Binding-site contacts:
Ligand atom C4 contacts residue ASN634 of chain 1.C at 4.3 Å.
Ligand atom N2 contacts residue ASN634 of chain 1.C at 2.9 Å (h-bond).
Ligand atom C3 contacts residue ASN634 of chain 1.C at 3.9 Å.
Ligand atom C2 contacts residue ASN634 of chain 1.C at 2.6 Å.
Ligand atom C1 contacts residue ASN634 of chain 1.C at 1.5 Å.
Ligand atom C8 contacts residue ASN634 of chain 1.C at 3.8 Å.
Ligand atom O7 contacts residue ASN634 of chain 1.C at 3.3 Å (h-bond).
Ligand atom C7 contacts residue ASN634 of chain 1.C at 3.1 Å.
Ligand atom C5 contacts residue ASN634 of chain 1.C at 3.7 Å.
Ligand atom O5 contacts residue ASN634 of chain 1.C at 2.4 Å (h-bond).

Sequence of chain 1.C:
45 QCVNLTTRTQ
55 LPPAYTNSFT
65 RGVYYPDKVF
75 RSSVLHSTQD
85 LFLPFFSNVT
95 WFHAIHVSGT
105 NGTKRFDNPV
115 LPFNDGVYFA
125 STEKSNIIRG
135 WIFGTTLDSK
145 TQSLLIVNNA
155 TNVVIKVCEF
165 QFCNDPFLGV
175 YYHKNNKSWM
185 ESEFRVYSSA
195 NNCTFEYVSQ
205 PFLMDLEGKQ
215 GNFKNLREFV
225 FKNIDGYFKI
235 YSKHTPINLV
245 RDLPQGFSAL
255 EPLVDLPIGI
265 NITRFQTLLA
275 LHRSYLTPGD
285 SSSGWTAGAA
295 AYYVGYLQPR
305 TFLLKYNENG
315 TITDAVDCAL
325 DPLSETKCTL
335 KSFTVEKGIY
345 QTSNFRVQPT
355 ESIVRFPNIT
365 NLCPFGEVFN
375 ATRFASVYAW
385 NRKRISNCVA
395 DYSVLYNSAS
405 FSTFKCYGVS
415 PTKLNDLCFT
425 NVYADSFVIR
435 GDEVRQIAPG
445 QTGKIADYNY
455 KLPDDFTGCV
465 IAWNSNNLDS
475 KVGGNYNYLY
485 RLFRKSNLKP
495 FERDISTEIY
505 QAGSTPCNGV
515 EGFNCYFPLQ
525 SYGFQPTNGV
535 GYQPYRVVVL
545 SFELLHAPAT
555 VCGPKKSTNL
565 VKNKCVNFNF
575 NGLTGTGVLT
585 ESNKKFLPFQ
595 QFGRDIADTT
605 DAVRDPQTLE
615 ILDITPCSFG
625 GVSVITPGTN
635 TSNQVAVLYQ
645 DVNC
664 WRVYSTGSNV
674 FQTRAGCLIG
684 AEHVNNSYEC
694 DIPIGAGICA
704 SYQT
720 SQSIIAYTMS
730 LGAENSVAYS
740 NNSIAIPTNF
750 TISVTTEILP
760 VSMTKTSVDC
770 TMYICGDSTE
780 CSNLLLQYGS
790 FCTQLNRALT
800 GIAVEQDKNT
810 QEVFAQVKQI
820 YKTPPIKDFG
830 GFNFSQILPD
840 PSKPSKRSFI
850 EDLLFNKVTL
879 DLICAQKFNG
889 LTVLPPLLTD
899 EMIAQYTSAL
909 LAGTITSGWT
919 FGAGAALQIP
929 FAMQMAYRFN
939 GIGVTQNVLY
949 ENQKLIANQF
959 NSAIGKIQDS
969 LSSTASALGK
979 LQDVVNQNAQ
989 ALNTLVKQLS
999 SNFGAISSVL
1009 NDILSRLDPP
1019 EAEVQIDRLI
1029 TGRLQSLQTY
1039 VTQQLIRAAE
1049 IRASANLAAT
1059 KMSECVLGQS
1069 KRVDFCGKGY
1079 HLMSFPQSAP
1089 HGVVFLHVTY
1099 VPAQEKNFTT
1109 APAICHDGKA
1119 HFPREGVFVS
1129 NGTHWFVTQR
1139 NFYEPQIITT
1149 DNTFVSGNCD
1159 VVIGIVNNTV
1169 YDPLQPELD

The protein below binds the small molecule below.
Small molecule (SMILES): CC(=O)N[C@@H]1[C@@H](O)[C@H](O)[C@@H](CO)O[C@H]1O